Binding-site contacts:
Ligand atom O contacts residue THR143 of chain 1.A at 2.6 Å (h-bond).
Ligand atom CG contacts residue TYR159 of chain 1.A at 3.6 Å (hydrophobic).
Ligand atom OG contacts residue SER77 of chain 1.A at 3.4 Å (h-bond).
Ligand atom N contacts residue GLU152 of chain 1.A at 3.2 Å (salt-bridge).
Ligand atom O contacts residue ARG156 of chain 1.A at 3.5 Å (salt-bridge).
Ligand atom CG2 contacts residue GLN70 of chain 1.A at 3.4 Å.
Ligand atom C contacts residue TYR84 of chain 1.A at 3.5 Å (hydrophobic).
Ligand atom O contacts residue TYR159 of chain 1.A at 2.5 Å (h-bond).
Ligand atom OD2 contacts residue TYR159 of chain 1.A at 3.4 Å.
Ligand atom N contacts residue TYR7 of chain 1.A at 3.1 Å (h-bond).
Ligand atom C contacts residue LYS146 of chain 1.A at 3.5 Å.
Ligand atom N contacts residue LYS66 of chain 1.A at 3.4 Å (salt-bridge).
Ligand atom O contacts residue LYS146 of chain 1.A at 3.3 Å.
Ligand atom CG1 contacts residue THR73 of chain 1.A at 3.2 Å.
Ligand atom OG contacts residue VAL76 of chain 1.A at 3.3 Å.
Ligand atom OD1 contacts residue ARG97 of chain 1.A at 3.4 Å (salt-bridge).
Ligand atom N contacts residue TYR7 of chain 1.A at 3.4 Å (h-bond).
Ligand atom CA contacts residue SER77 of chain 1.A at 3.4 Å.
Ligand atom N contacts residue GLU63 of chain 1.A at 3.0 Å (salt-bridge).
Ligand atom C contacts residue THR143 of chain 1.A at 3.5 Å.
Ligand atom N contacts residue TYR171 of chain 1.A at 2.7 Å (h-bond).
Ligand atom OD1 contacts residue ARG156 of chain 1.A at 2.6 Å (salt-bridge).
Ligand atom C contacts residue TYR7 of chain 1.A at 3.4 Å (hydrophobic).
Ligand atom O contacts residue LYS66 of chain 1.A at 2.7 Å (salt-bridge).
Ligand atom OG contacts residue THR73 of chain 1.A at 3.0 Å (h-bond).
Ligand atom CB contacts residue GLU63 of chain 1.A at 3.5 Å.
Ligand atom CG contacts residue ARG156 of chain 1.A at 3.5 Å.
Ligand atom NZ contacts residue LYS146 of chain 1.A at 3.6 Å (salt-bridge).
Ligand atom CB contacts residue SER77 of chain 1.A at 3.5 Å.
Ligand atom O contacts residue TRP147 of chain 1.A at 3.3 Å (h-bond).
Ligand atom OD2 contacts residue ARG156 of chain 1.A at 3.0 Å (salt-bridge).
Ligand atom OXT contacts residue TYR84 of chain 1.A at 3.2 Å (h-bond).
Ligand atom CA contacts residue TRP167 of chain 1.A at 3.4 Å (hydrophobic).
Ligand atom OXT contacts residue ASN80 of chain 1.A at 3.0 Å (h-bond).
Ligand atom O contacts residue TRP147 of chain 1.A at 2.9 Å (h-bond).
Ligand atom N contacts residue TYR99 of chain 1.A at 3.0 Å (h-bond).
Ligand atom O contacts residue LYS146 of chain 1.A at 2.8 Å (salt-bridge).
Ligand atom N contacts residue SER77 of chain 1.A at 3.0 Å (h-bond).
Ligand atom O contacts residue TYR84 of chain 1.A at 2.8 Å (h-bond).
Ligand atom OXT contacts residue LYS146 of chain 1.A at 3.4 Å (salt-bridge).

Sequence of chain 1.A:
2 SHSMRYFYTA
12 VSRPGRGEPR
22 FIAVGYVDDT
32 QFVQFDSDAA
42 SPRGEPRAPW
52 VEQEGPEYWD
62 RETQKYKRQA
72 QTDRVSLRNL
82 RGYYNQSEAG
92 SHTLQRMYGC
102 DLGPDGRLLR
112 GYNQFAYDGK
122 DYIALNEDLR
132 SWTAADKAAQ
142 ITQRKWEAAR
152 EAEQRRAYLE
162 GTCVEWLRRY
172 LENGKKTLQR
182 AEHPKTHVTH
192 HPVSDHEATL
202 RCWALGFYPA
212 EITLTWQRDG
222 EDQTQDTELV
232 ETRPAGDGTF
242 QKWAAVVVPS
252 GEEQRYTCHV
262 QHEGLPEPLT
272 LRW

This protein binds this small molecule.
Small molecule (SMILES): CC(C)[C@H](NC(=O)CNC(=O)[C@H](CC(=O)O)NC(=O)[C@H](C)NC(=O)CN)C(=O)NCC(=O)N[C@@H](CCCCN)C(=O)N[C@@H](CO)C(=O)N[C@@H](C)C(=O)O